The protein below binds the small molecule below.
Small molecule (SMILES): Cc1n[nH]cc1NC(=O)Cc1cccc(Cl)c1

Binding-site contacts:
Ligand atom C11 contacts residue HIS41 of chain 2.A at 3.8 Å.
Ligand atom N1 contacts residue PHE140 of chain 2.A at 3.5 Å.
Ligand atom CL contacts residue HIS164 of chain 2.A at 3.7 Å.
Ligand atom C9 contacts residue MET49 of chain 2.A at 3.4 Å (hydrophobic).
Ligand atom C2 contacts residue GLU166 of chain 2.A at 3.9 Å.
Ligand atom C1 contacts residue ASN142 of chain 2.A at 4.0 Å.
Ligand atom C1 contacts residue GLU166 of chain 2.A at 3.7 Å.
Ligand atom N2 contacts residue ASN142 of chain 2.A at 3.7 Å.
Ligand atom CL contacts residue MET49 of chain 2.A at 4.1 Å.
Ligand atom C4 contacts residue GLU166 of chain 2.A at 4.0 Å.
Ligand atom C2 contacts residue HIS163 of chain 2.A at 3.2 Å.
Ligand atom CL contacts residue MET165 of chain 2.A at 3.7 Å.
Ligand atom N1 contacts residue LEU141 of chain 2.A at 3.9 Å.
Ligand atom CL contacts residue HIS41 of chain 2.A at 3.4 Å.
Ligand atom C9 contacts residue ARG188 of chain 2.A at 3.8 Å.
Ligand atom O contacts residue GLU166 of chain 2.A at 2.9 Å (salt-bridge).
Ligand atom C8 contacts residue GLN189 of chain 2.A at 3.8 Å.
Ligand atom C11 contacts residue HIS164 of chain 2.A at 3.5 Å.
Ligand atom N2 contacts residue CYS145 of chain 2.A at 3.9 Å.
Ligand atom C1 contacts residue PHE140 of chain 2.A at 3.9 Å (hydrophobic).
Ligand atom C2 contacts residue CYS145 of chain 2.A at 3.7 Å (hydrophobic).
Ligand atom C8 contacts residue ARG188 of chain 2.A at 4.0 Å.
Ligand atom CL contacts residue ASP187 of chain 2.A at 3.3 Å.
Ligand atom N contacts residue LEU141 of chain 2.A at 3.7 Å.
Ligand atom N1 contacts residue HIS163 of chain 2.A at 2.8 Å (h-bond).
Ligand atom C8 contacts residue MET49 of chain 2.A at 3.8 Å (hydrophobic).
Ligand atom N contacts residue GLU166 of chain 2.A at 3.4 Å (salt-bridge).
Ligand atom C10 contacts residue HIS164 of chain 2.A at 4.0 Å.
Ligand atom C10 contacts residue MET165 of chain 2.A at 3.8 Å (hydrophobic).
Ligand atom C contacts residue ASN142 of chain 2.A at 3.9 Å.
Ligand atom N contacts residue HIS163 of chain 2.A at 4.1 Å.
Ligand atom C1 contacts residue LEU141 of chain 2.A at 3.9 Å (hydrophobic).
Ligand atom C9 contacts residue MET165 of chain 2.A at 3.7 Å (hydrophobic).
Ligand atom N1 contacts residue SER144 of chain 2.A at 3.6 Å (h-bond).
Ligand atom O contacts residue MET165 of chain 2.A at 3.4 Å.
Ligand atom C10 contacts residue MET49 of chain 2.A at 3.6 Å (hydrophobic).
Ligand atom C9 contacts residue GLN189 of chain 2.A at 4.0 Å.
Ligand atom N contacts residue PHE140 of chain 2.A at 2.8 Å (h-bond).
Ligand atom C contacts residue GLU166 of chain 2.A at 3.9 Å.
Ligand atom N1 contacts residue GLU166 of chain 2.A at 3.9 Å.

Sequence of chain 2.A:
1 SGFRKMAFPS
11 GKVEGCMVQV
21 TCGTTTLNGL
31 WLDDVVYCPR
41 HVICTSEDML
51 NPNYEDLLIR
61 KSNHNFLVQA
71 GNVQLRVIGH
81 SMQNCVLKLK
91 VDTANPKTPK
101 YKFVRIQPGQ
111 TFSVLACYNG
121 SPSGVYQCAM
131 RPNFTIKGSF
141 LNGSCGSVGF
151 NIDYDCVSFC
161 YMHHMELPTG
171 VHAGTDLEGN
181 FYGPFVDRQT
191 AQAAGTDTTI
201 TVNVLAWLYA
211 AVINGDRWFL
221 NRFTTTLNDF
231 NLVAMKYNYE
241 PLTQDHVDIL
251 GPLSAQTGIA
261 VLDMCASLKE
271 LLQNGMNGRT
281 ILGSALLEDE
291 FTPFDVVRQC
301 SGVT